A protein and the small-molecule ligand that binds it are described below.
Small molecule (SMILES): CC(=O)N[C@@H]1[C@@H](O)[C@H](O)[C@@H](CO)O[C@H]1O

Sequence of chain 1.J:
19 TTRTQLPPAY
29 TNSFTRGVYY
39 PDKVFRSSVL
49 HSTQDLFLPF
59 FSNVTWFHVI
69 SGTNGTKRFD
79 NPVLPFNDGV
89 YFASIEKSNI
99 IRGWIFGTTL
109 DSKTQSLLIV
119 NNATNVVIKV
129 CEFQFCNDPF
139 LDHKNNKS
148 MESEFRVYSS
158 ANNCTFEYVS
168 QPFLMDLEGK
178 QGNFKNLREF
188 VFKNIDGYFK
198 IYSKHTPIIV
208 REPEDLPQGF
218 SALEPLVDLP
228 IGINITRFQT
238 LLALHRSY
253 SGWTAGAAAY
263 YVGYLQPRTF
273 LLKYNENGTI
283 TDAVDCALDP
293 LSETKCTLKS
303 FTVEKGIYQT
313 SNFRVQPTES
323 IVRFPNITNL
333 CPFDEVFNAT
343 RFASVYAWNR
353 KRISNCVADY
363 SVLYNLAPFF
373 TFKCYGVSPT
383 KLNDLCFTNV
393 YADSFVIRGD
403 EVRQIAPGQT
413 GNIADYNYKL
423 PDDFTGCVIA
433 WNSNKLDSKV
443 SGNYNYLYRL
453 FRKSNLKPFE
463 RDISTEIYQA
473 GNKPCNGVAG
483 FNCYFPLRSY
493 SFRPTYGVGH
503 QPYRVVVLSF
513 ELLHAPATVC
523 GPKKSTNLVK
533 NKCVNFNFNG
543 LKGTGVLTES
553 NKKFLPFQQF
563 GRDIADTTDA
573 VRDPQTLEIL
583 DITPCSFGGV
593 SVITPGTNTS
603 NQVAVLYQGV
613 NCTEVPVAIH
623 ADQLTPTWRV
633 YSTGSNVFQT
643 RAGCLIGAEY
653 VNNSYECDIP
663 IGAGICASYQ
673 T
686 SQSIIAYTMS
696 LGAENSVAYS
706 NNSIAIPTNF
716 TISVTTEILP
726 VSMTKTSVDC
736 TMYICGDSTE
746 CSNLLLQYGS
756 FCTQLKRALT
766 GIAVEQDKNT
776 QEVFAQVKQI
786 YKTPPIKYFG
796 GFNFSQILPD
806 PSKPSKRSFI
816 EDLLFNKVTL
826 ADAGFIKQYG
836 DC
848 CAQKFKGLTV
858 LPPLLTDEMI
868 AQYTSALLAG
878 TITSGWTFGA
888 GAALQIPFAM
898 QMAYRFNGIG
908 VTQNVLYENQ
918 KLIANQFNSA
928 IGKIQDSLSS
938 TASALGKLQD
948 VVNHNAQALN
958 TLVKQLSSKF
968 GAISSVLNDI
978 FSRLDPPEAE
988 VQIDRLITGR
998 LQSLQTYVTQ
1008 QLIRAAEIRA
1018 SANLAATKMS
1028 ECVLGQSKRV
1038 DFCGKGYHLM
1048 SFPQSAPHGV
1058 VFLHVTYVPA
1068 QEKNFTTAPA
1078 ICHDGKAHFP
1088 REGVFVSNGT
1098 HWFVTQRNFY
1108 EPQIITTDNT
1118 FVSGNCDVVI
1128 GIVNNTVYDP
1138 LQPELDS

Binding-site contacts:
Ligand atom O5 contacts residue ASN231 of chain 1.J at 2.4 Å (h-bond).
Ligand atom N2 contacts residue ASN231 of chain 1.J at 3.0 Å (h-bond).
Ligand atom C8 contacts residue THR233 of chain 1.J at 4.2 Å.
Ligand atom C7 contacts residue ASN231 of chain 1.J at 3.5 Å.
Ligand atom C1 contacts residue ASN231 of chain 1.J at 1.4 Å.
Ligand atom C5 contacts residue ASN231 of chain 1.J at 3.7 Å.
Ligand atom C2 contacts residue ASN231 of chain 1.J at 2.5 Å.
Ligand atom O7 contacts residue ASN231 of chain 1.J at 3.7 Å.
Ligand atom C3 contacts residue ASN231 of chain 1.J at 3.9 Å.
Ligand atom C4 contacts residue ASN231 of chain 1.J at 4.3 Å.